Sequence of chain 1.A:
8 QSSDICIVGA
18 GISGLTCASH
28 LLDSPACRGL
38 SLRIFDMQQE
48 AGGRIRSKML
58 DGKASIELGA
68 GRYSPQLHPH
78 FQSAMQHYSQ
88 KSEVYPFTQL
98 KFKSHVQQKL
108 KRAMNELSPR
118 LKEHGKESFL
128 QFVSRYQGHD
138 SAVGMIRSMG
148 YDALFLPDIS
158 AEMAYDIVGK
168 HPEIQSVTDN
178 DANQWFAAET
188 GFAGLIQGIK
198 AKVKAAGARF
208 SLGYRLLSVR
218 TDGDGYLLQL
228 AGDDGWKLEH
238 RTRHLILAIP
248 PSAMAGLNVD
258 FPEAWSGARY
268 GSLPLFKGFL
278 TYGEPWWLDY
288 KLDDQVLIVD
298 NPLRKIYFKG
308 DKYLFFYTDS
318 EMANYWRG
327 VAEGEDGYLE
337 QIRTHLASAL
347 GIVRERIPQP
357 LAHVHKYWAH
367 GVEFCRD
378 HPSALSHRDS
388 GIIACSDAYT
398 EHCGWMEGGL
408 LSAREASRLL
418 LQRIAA

The protein below binds the small molecule below.
Small molecule (SMILES): C=C(Cc1c[nH]c2ccccc12)C(=O)O

Binding-site contacts:
Ligand atom O03 contacts residue FDA1 of chain 1.C at 3.2 Å (h-bond).
Ligand atom O01 contacts residue HIS168 of chain 1.A at 2.9 Å (h-bond).
Ligand atom C02 contacts residue ARG69 of chain 1.A at 3.4 Å.
Ligand atom C10 contacts residue HIS168 of chain 1.A at 3.8 Å.
Ligand atom C08 contacts residue TRP402 of chain 1.A at 3.9 Å (hydrophobic).
Ligand atom C14 contacts residue HIS168 of chain 1.A at 4.0 Å.
Ligand atom C10 contacts residue VAL368 of chain 1.A at 3.8 Å (hydrophobic).
Ligand atom O01 contacts residue TYR148 of chain 1.A at 3.9 Å.
Ligand atom C05 contacts residue GLY401 of chain 1.A at 3.3 Å.
Ligand atom C14 contacts residue LEU272 of chain 1.A at 4.0 Å (hydrophobic).
Ligand atom C12 contacts residue ALA150 of chain 1.A at 3.7 Å (hydrophobic).
Ligand atom C04 contacts residue GLY401 of chain 1.A at 3.9 Å.
Ligand atom C02 contacts residue FDA1 of chain 1.C at 3.6 Å.
Ligand atom C06 contacts residue GLY401 of chain 1.A at 3.5 Å.
Ligand atom C05 contacts residue TRP402 of chain 1.A at 3.4 Å (hydrophobic).
Ligand atom C06 contacts residue TYR314 of chain 1.A at 3.9 Å (hydrophobic).
Ligand atom C08 contacts residue GLY401 of chain 1.A at 3.7 Å.
Ligand atom C14 contacts residue VAL368 of chain 1.A at 3.5 Å (hydrophobic).
Ligand atom C02 contacts residue TYR314 of chain 1.A at 3.5 Å (hydrophobic).
Ligand atom C04 contacts residue FDA1 of chain 1.C at 3.5 Å.
Ligand atom O01 contacts residue TYR314 of chain 1.A at 2.8 Å (h-bond).
Ligand atom C08 contacts residue HIS168 of chain 1.A at 3.9 Å.
Ligand atom C02 contacts residue HIS168 of chain 1.A at 3.3 Å.
Ligand atom C07 contacts residue HIS168 of chain 1.A at 3.5 Å.
Ligand atom C07 contacts residue VAL368 of chain 1.A at 3.8 Å (hydrophobic).
Ligand atom N09 contacts residue HIS168 of chain 1.A at 3.7 Å.
Ligand atom C05 contacts residue FDA1 of chain 1.C at 3.0 Å.
Ligand atom C14 contacts residue TYR314 of chain 1.A at 3.7 Å (hydrophobic).
Ligand atom C04 contacts residue HIS168 of chain 1.A at 3.7 Å.
Ligand atom C13 contacts residue ASP316 of chain 1.A at 4.0 Å.
Ligand atom C08 contacts residue VAL368 of chain 1.A at 3.8 Å (hydrophobic).
Ligand atom N09 contacts residue VAL368 of chain 1.A at 3.7 Å.
Ligand atom C11 contacts residue ILE164 of chain 1.A at 3.8 Å (hydrophobic).
Ligand atom C15 contacts residue HIS168 of chain 1.A at 3.5 Å.
Ligand atom C15 contacts residue VAL368 of chain 1.A at 3.5 Å (hydrophobic).
Ligand atom O03 contacts residue TRP402 of chain 1.A at 3.9 Å.
Ligand atom O03 contacts residue HIS168 of chain 1.A at 3.8 Å.
Ligand atom C13 contacts residue TYR148 of chain 1.A at 3.6 Å (hydrophobic).
Ligand atom O01 contacts residue ARG69 of chain 1.A at 3.2 Å (salt-bridge).
Ligand atom O03 contacts residue ARG69 of chain 1.A at 2.7 Å (salt-bridge).